Binding-site contacts:
Ligand atom C14 contacts residue PHE140 of chain 2.A at 3.1 Å (hydrophobic).
Ligand atom C17 contacts residue ASN142 of chain 2.A at 3.7 Å.
Ligand atom C14 contacts residue HIS163 of chain 2.A at 4.0 Å.
Ligand atom C16 contacts residue ASN142 of chain 2.A at 3.7 Å.
Ligand atom C13 contacts residue MET165 of chain 2.A at 4.0 Å (hydrophobic).
Ligand atom C7 contacts residue MET49 of chain 2.A at 3.6 Å (hydrophobic).
Ligand atom C15 contacts residue ASN142 of chain 2.A at 3.7 Å.
Ligand atom C3 contacts residue GLN189 of chain 2.A at 3.4 Å.
Ligand atom C8 contacts residue HIS41 of chain 2.A at 3.6 Å.
Ligand atom C15 contacts residue GLU166 of chain 2.A at 3.4 Å.
Ligand atom C8 contacts residue HIS164 of chain 2.A at 3.4 Å.
Ligand atom O1 contacts residue MET165 of chain 2.A at 3.3 Å.
Ligand atom C15 contacts residue PHE140 of chain 2.A at 3.6 Å (hydrophobic).
Ligand atom N contacts residue CYS145 of chain 2.A at 3.7 Å.
Ligand atom O1 contacts residue GLU166 of chain 2.A at 3.1 Å (salt-bridge).
Ligand atom C11 contacts residue CYS145 of chain 2.A at 4.0 Å (hydrophobic).
Ligand atom N1 contacts residue PHE140 of chain 2.A at 3.7 Å.
Ligand atom C16 contacts residue LEU141 of chain 2.A at 3.9 Å (hydrophobic).
Ligand atom C11 contacts residue MET165 of chain 2.A at 4.1 Å (hydrophobic).
Ligand atom C7 contacts residue MET165 of chain 2.A at 3.6 Å (hydrophobic).
Ligand atom CL contacts residue HIS41 of chain 2.A at 3.5 Å.
Ligand atom C14 contacts residue LEU141 of chain 2.A at 3.9 Å (hydrophobic).
Ligand atom C13 contacts residue CYS145 of chain 2.A at 3.8 Å (hydrophobic).
Ligand atom CL contacts residue MET165 of chain 2.A at 3.8 Å.
Ligand atom CL contacts residue MET49 of chain 2.A at 3.9 Å.
Ligand atom C6 contacts residue ARG188 of chain 2.A at 3.9 Å.
Ligand atom CL contacts residue ASP187 of chain 2.A at 3.1 Å.
Ligand atom C13 contacts residue GLU166 of chain 2.A at 3.7 Å.
Ligand atom C15 contacts residue LEU141 of chain 2.A at 3.5 Å (hydrophobic).
Ligand atom CL contacts residue ARG188 of chain 2.A at 4.1 Å.
Ligand atom N1 contacts residue SER144 of chain 2.A at 3.8 Å.
Ligand atom C5 contacts residue MET49 of chain 2.A at 3.9 Å (hydrophobic).
Ligand atom C8 contacts residue MET165 of chain 2.A at 3.6 Å (hydrophobic).
Ligand atom N1 contacts residue HIS163 of chain 2.A at 2.8 Å (h-bond).
Ligand atom N1 contacts residue GLU166 of chain 2.A at 3.7 Å.
Ligand atom C6 contacts residue MET49 of chain 2.A at 3.4 Å (hydrophobic).
Ligand atom C14 contacts residue GLU166 of chain 2.A at 3.4 Å.
Ligand atom O1 contacts residue HIS164 of chain 2.A at 4.1 Å.
Ligand atom C contacts residue ASN142 of chain 2.A at 3.6 Å.
Ligand atom C13 contacts residue HIS163 of chain 2.A at 3.3 Å.

Sequence of chain 2.A:
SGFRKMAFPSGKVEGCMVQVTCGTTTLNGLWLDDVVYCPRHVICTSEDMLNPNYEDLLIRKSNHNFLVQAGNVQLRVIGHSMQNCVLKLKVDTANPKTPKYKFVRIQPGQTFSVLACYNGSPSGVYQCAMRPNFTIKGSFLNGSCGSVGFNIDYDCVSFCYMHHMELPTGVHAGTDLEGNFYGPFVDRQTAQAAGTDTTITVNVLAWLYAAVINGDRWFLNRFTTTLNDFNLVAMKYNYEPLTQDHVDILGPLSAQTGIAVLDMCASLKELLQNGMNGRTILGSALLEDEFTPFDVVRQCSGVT

The protein below binds the small molecule below.
Small molecule (SMILES): CCCCOc1ccc(Cl)cc1CC(=O)Nc1cnccc1C